Sequence of chain 1.L:
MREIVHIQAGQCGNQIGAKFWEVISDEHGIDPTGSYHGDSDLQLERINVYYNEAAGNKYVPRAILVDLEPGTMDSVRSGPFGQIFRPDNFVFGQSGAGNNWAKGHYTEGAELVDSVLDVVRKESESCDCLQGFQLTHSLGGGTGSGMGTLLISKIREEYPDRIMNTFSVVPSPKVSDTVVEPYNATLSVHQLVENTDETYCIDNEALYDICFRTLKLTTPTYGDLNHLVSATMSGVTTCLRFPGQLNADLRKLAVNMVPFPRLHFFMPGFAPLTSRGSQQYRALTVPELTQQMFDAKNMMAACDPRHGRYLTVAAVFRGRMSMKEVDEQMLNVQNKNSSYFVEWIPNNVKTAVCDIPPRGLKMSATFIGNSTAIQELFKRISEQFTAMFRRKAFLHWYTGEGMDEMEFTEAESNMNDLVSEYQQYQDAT

Binding-site contacts:
Ligand atom N1 contacts residue TYR222 of chain 1.L at 3.7 Å.
Ligand atom N1 contacts residue ASN226 of chain 1.L at 3.1 Å (h-bond).
Ligand atom O1A contacts residue GLN11 of chain 1.L at 2.6 Å (h-bond).
Ligand atom O1B contacts residue GLY10 of chain 1.L at 3.4 Å.
Ligand atom O1B contacts residue THR143 of chain 1.L at 3.2 Å (h-bond).
Ligand atom O6 contacts residue TYR222 of chain 1.L at 3.2 Å.
Ligand atom PB contacts residue THR143 of chain 1.L at 3.6 Å.
Ligand atom S1G contacts residue GLU69 of chain 1.L at 3.7 Å.
Ligand atom C2 contacts residue CYS12 of chain 1.L at 3.7 Å (hydrophobic).
Ligand atom N2 contacts residue ASN204 of chain 1.L at 2.9 Å (h-bond).
Ligand atom S1G contacts residue GLN11 of chain 1.L at 3.4 Å (h-bond).
Ligand atom C6 contacts residue ASN226 of chain 1.L at 3.8 Å.
Ligand atom O2G contacts residue ALA97 of chain 1.L at 3.3 Å.
Ligand atom O6 contacts residue GLN15 of chain 1.L at 3.1 Å (h-bond).
Ligand atom PB contacts residue GLY141 of chain 1.L at 3.8 Å.
Ligand atom O6 contacts residue ASN226 of chain 1.L at 3.2 Å (h-bond).
Ligand atom O2B contacts residue GLY142 of chain 1.L at 2.4 Å (h-bond).
Ligand atom N9 contacts residue CYS12 of chain 1.L at 3.7 Å.
Ligand atom N3 contacts residue ASN204 of chain 1.L at 3.1 Å (h-bond).
Ligand atom N2 contacts residue ASN226 of chain 1.L at 3.2 Å (h-bond).
Ligand atom O1A contacts residue GLY10 of chain 1.L at 3.4 Å.
Ligand atom C6 contacts residue TYR222 of chain 1.L at 3.4 Å (hydrophobic).
Ligand atom C2 contacts residue ASN226 of chain 1.L at 3.6 Å.
Ligand atom O2' contacts residue ASN204 of chain 1.L at 3.7 Å.
Ligand atom C3' contacts residue ASP177 of chain 1.L at 3.4 Å.
Ligand atom O1B contacts residue GLY144 of chain 1.L at 2.8 Å (h-bond).
Ligand atom O2' contacts residue ASP177 of chain 1.L at 3.8 Å.
Ligand atom O2B contacts residue THR143 of chain 1.L at 2.9 Å (h-bond).
Ligand atom PB contacts residue GLY142 of chain 1.L at 3.6 Å.
Ligand atom O2A contacts residue GLN11 of chain 1.L at 3.3 Å.
Ligand atom C4 contacts residue CYS12 of chain 1.L at 3.5 Å (hydrophobic).
Ligand atom O2B contacts residue GLY141 of chain 1.L at 3.2 Å.
Ligand atom O3' contacts residue ASP177 of chain 1.L at 3.8 Å.
Ligand atom O5' contacts residue CYS12 of chain 1.L at 3.6 Å.
Ligand atom O1A contacts residue CYS12 of chain 1.L at 2.9 Å (h-bond).
Ligand atom N3 contacts residue CYS12 of chain 1.L at 3.3 Å (h-bond).
Ligand atom O4' contacts residue SER138 of chain 1.L at 3.5 Å (h-bond).
Ligand atom O3A contacts residue GLY141 of chain 1.L at 3.3 Å.
Ligand atom O4' contacts residue CYS12 of chain 1.L at 3.3 Å.
Ligand atom C2 contacts residue ASN204 of chain 1.L at 3.5 Å.

This small molecule binds to this protein.
Small molecule (SMILES): Nc1nc2c(ncn2[C@@H]2O[C@H](CO[P](=O)(O)O[P](=O)(O)OP(O)(O)=S)[C@@H](O)[C@H]2O)c(=O)[nH]1